Sequence of chain 24.B:
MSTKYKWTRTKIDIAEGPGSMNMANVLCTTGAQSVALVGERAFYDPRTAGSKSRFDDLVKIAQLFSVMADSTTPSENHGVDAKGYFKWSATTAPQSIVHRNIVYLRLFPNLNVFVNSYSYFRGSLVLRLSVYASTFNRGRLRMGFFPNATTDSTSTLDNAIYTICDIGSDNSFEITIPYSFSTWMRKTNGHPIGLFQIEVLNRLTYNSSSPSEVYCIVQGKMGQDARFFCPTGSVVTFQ

The small molecule below binds the protein below.
Small molecule (SMILES): Nc1nc(=O)c2ncn([C@@H]3O[C@H](CO)[C@@H](O[P](=O)(O)OC[C@H]4O[C@@H](n5ccc(=O)[nH]c5=O)[C@H](O)[C@@H]4O[P](=O)(O)OC[C@H]4O[C@@H](n5ccc(=O)[nH]c5=O)[C@H](O)[C@@H]4O[P](=O)(O)OC[C@H]4O[C@@H](n5ccc(=O)[nH]c5=O)[C@H](O)[C@@H]4O[P](=O)(O)OC[C@H]4O[C@@H](n5ccc(=O)[nH]c5=O)[C@H](O)[C@@H]4O[P](=O)(O)OC[C@H]4O[C@@H](n5ccc(=O)[nH]c5=O)[C@H](O)[C@@H]4O)[C@H]3O)c2[nH]1

Sequence of chain 21.B:
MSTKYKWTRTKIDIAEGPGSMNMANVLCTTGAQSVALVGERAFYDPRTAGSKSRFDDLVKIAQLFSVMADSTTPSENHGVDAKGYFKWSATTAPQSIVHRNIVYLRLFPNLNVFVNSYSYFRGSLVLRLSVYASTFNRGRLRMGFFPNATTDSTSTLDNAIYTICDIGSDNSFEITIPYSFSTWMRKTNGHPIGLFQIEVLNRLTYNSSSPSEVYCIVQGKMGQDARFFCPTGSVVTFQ

Binding-site contacts:
Ligand atom C4 contacts residue ARG68 of chain 21.B at 3.7 Å.
Ligand atom P contacts residue ARG202 of chain 21.A at 3.8 Å.
Ligand atom N1 contacts residue TRP21 of chain 24.B at 3.5 Å.
Ligand atom O4 contacts residue ASN205 of chain 21.A at 3.4 Å (h-bond).
Ligand atom C5' contacts residue ARG202 of chain 21.A at 3.0 Å.
Ligand atom N3 contacts residue TRP21 of chain 24.B at 3.8 Å.
Ligand atom OP2 contacts residue THR17 of chain 24.B at 3.2 Å.
Ligand atom N2 contacts residue THR17 of chain 24.B at 3.8 Å.
Ligand atom OP1 contacts residue TYR19 of chain 23.B at 3.1 Å (h-bond).
Ligand atom O4' contacts residue TRP21 of chain 24.B at 3.6 Å.
Ligand atom O2' contacts residue THR17 of chain 24.B at 3.3 Å (h-bond).
Ligand atom O3' contacts residue ARG55 of chain 21.B at 3.6 Å.
Ligand atom N1 contacts residue ALA56 of chain 21.B at 3.2 Å (h-bond).
Ligand atom O4 contacts residue ARG68 of chain 21.B at 3.7 Å.
Ligand atom OP2 contacts residue ARG202 of chain 21.A at 2.5 Å (salt-bridge).
Ligand atom N1 contacts residue TYR58 of chain 21.B at 3.6 Å.
Ligand atom O2 contacts residue ARG55 of chain 21.B at 3.2 Å (salt-bridge).
Ligand atom N3 contacts residue ARG55 of chain 21.B at 3.5 Å (salt-bridge).
Ligand atom C2 contacts residue TRP21 of chain 24.B at 3.8 Å (hydrophobic).
Ligand atom OP1 contacts residue LYS18 of chain 23.B at 3.3 Å (salt-bridge).
Ligand atom N3 contacts residue ASN205 of chain 21.A at 3.7 Å.
Ligand atom C1' contacts residue ARG55 of chain 21.B at 3.4 Å.
Ligand atom O3' contacts residue TYR19 of chain 23.B at 3.0 Å (h-bond).
Ligand atom C2 contacts residue ALA56 of chain 21.B at 3.7 Å (hydrophobic).
Ligand atom N2 contacts residue ALA56 of chain 21.B at 3.3 Å (h-bond).
Ligand atom O4 contacts residue TRP21 of chain 24.B at 3.6 Å.
Ligand atom C4 contacts residue TRP21 of chain 24.B at 3.7 Å (hydrophobic).
Ligand atom OP2 contacts residue MET15 of chain 24.B at 3.5 Å.
Ligand atom C1' contacts residue TRP21 of chain 24.B at 3.7 Å (hydrophobic).
Ligand atom N2 contacts residue ARG55 of chain 21.B at 3.7 Å.
Ligand atom P contacts residue TYR19 of chain 23.B at 3.7 Å.
Ligand atom C5 contacts residue TRP21 of chain 24.B at 3.4 Å (hydrophobic).
Ligand atom O2' contacts residue ARG55 of chain 21.B at 2.7 Å (salt-bridge).
Ligand atom O4' contacts residue CYS203 of chain 21.A at 3.5 Å (h-bond).
Ligand atom O6 contacts residue TYR58 of chain 21.B at 3.0 Å (h-bond).
Ligand atom O2 contacts residue TYR58 of chain 21.B at 3.8 Å.
Ligand atom C6 contacts residue TRP21 of chain 24.B at 3.3 Å (hydrophobic).
Ligand atom O2' contacts residue TYR19 of chain 23.B at 3.4 Å.
Ligand atom C6 contacts residue TYR58 of chain 21.B at 3.5 Å (hydrophobic).
Ligand atom C2' contacts residue ARG55 of chain 21.B at 3.6 Å.

Sequence of chain 21.A:
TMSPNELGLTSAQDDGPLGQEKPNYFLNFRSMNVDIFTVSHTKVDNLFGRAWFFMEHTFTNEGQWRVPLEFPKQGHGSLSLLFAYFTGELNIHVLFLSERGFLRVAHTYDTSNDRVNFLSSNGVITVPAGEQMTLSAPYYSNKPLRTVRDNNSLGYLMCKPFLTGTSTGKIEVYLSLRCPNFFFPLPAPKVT

Sequence of chain 23.B:
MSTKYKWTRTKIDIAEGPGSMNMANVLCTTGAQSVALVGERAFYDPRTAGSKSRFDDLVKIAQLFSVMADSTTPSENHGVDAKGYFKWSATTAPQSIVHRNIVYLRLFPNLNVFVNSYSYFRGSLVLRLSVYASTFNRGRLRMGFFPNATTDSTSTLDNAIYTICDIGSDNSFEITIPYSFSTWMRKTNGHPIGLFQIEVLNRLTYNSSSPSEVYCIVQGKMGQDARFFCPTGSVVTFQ